Sequence of chain 1.A:
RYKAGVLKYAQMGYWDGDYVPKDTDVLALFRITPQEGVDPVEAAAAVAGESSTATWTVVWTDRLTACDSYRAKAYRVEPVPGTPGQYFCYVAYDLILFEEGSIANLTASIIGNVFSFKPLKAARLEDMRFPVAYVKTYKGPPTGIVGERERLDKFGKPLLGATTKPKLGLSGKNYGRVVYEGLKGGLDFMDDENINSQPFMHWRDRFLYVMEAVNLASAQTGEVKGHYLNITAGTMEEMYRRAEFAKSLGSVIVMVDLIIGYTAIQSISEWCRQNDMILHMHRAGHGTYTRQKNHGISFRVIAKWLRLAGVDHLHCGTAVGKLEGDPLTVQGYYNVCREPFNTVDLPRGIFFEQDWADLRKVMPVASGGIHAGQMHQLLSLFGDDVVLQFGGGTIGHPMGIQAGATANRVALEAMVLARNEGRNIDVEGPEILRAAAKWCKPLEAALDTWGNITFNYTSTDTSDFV

Binding-site contacts:
Ligand atom O5 contacts residue LEU324 of chain 1.I at 3.4 Å.
Ligand atom O2 contacts residue LYS165 of chain 1.I at 3.6 Å.
Ligand atom C3 contacts residue KCX191 of chain 1.I at 3.4 Å.
Ligand atom O4P contacts residue ARG284 of chain 1.I at 3.1 Å (salt-bridge).
Ligand atom O2 contacts residue KCX191 of chain 1.I at 3.6 Å (h-bond).
Ligand atom O3P contacts residue THR55 of chain 1.A at 2.7 Å (h-bond).
Ligand atom O6 contacts residue MG1 of chain 1.Z at 2.9 Å.
Ligand atom O7 contacts residue LYS323 of chain 1.I at 3.2 Å (salt-bridge).
Ligand atom O6 contacts residue LYS167 of chain 1.I at 2.8 Å (salt-bridge).
Ligand atom O6 contacts residue ASN113 of chain 1.A at 3.4 Å (h-bond).
Ligand atom C2 contacts residue MG1 of chain 1.Z at 3.5 Å.
Ligand atom O1P contacts residue TRP56 of chain 1.A at 3.2 Å.
Ligand atom O4 contacts residue GLY369 of chain 1.I at 3.4 Å (h-bond).
Ligand atom O3P contacts residue LYS165 of chain 1.I at 3.5 Å.
Ligand atom C5 contacts residue ASN113 of chain 1.A at 3.5 Å.
Ligand atom O3P contacts residue GLY392 of chain 1.I at 3.6 Å.
Ligand atom O3P contacts residue GLY393 of chain 1.I at 3.0 Å (h-bond).
Ligand atom O6P contacts residue HIS316 of chain 1.I at 3.4 Å.
Ligand atom O3 contacts residue KCX191 of chain 1.I at 2.7 Å (h-bond).
Ligand atom C contacts residue GLU50 of chain 1.A at 3.5 Å.
Ligand atom C5 contacts residue HIS283 of chain 1.I at 3.5 Å.
Ligand atom O3P contacts residue TRP56 of chain 1.A at 3.6 Å.
Ligand atom O3 contacts residue GLU194 of chain 1.I at 3.5 Å (salt-bridge).
Ligand atom C contacts residue MG1 of chain 1.Z at 3.6 Å.
Ligand atom O5 contacts residue ASN113 of chain 1.A at 3.5 Å (h-bond).
Ligand atom O1P contacts residue LYS323 of chain 1.I at 3.3 Å (salt-bridge).
Ligand atom O1P contacts residue GLY370 of chain 1.I at 3.1 Å (h-bond).
Ligand atom O2P contacts residue GLY392 of chain 1.I at 3.1 Å (h-bond).
Ligand atom O6 contacts residue GLU50 of chain 1.A at 3.1 Å (salt-bridge).
Ligand atom O3 contacts residue HIS283 of chain 1.I at 2.8 Å (h-bond).
Ligand atom O3 contacts residue MG1 of chain 1.Z at 2.6 Å.
Ligand atom O2 contacts residue THR163 of chain 1.I at 3.3 Å (h-bond).
Ligand atom O4 contacts residue LEU324 of chain 1.I at 3.6 Å.
Ligand atom C3 contacts residue MG1 of chain 1.Z at 3.6 Å.
Ligand atom O4 contacts residue SER368 of chain 1.I at 3.3 Å (h-bond).
Ligand atom O5P contacts residue SER368 of chain 1.I at 3.3 Å (h-bond).
Ligand atom O6P contacts residue ARG284 of chain 1.I at 3.3 Å.
Ligand atom O2 contacts residue MG1 of chain 1.Z at 2.7 Å.
Ligand atom O5P contacts residue HIS316 of chain 1.I at 3.5 Å (h-bond).
Ligand atom O7 contacts residue GLU50 of chain 1.A at 3.0 Å (salt-bridge).

This protein binds this small molecule.
Small molecule (SMILES): O=C(O)[C@@](O)(COP(=O)(O)O)[C@H](O)[C@H](O)COP(=O)(O)O

Sequence of chain 1.I:
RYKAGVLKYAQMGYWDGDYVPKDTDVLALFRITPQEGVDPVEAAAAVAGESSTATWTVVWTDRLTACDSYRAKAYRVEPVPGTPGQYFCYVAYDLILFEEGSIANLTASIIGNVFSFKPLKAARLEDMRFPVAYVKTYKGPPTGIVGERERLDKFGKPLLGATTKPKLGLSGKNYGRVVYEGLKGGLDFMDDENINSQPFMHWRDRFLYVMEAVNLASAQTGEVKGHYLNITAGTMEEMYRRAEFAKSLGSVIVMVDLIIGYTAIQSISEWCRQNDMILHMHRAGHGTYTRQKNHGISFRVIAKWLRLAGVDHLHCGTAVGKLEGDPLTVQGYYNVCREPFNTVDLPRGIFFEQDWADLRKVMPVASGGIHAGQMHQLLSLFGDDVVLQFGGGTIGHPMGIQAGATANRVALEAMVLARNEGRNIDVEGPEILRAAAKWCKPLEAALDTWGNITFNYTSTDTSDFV